Sequence of chain 28.E:
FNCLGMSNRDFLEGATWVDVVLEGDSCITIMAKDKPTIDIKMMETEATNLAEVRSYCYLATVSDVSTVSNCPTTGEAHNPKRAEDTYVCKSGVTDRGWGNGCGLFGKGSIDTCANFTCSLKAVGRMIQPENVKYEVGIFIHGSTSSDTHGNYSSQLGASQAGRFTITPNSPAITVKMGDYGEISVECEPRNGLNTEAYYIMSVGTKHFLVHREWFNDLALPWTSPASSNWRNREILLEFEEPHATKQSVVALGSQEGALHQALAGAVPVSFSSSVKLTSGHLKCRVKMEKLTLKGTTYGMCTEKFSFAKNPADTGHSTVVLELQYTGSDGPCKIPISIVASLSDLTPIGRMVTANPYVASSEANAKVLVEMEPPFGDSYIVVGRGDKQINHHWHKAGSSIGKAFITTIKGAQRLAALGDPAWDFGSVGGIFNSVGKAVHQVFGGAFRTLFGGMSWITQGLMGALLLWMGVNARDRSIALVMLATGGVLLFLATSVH

This protein binds this small molecule.
Small molecule (SMILES): CC(=O)N[C@@H]1[C@@H](O)[C@H](O)[C@@H](CO)O[C@H]1O

Binding-site contacts:
Ligand atom C4 contacts residue ASN154 of chain 28.E at 4.2 Å.
Ligand atom O7 contacts residue ASN154 of chain 28.E at 4.0 Å.
Ligand atom O5 contacts residue ASN154 of chain 28.E at 2.4 Å (h-bond).
Ligand atom C8 contacts residue ASN154 of chain 28.E at 4.0 Å.
Ligand atom C3 contacts residue ASN154 of chain 28.E at 3.8 Å.
Ligand atom N2 contacts residue ASN154 of chain 28.E at 2.9 Å (h-bond).
Ligand atom C1 contacts residue ASN154 of chain 28.E at 1.4 Å.
Ligand atom C7 contacts residue ASN154 of chain 28.E at 3.6 Å.
Ligand atom C1 contacts residue SER157 of chain 28.E at 4.2 Å.
Ligand atom O5 contacts residue SER157 of chain 28.E at 3.9 Å.
Ligand atom C2 contacts residue ASN154 of chain 28.E at 2.5 Å.
Ligand atom C5 contacts residue ASN154 of chain 28.E at 3.6 Å.
Ligand atom C1 contacts residue SER156 of chain 28.E at 4.5 Å.